Binding-site contacts:
Ligand atom C2 contacts residue LYS220 of chain 1.C at 4.1 Å.
Ligand atom C4 contacts residue ASN230 of chain 1.C at 4.3 Å.
Ligand atom C6 contacts residue CYS411 of chain 1.C at 3.4 Å (hydrophobic).
Ligand atom C3 contacts residue ASN230 of chain 1.C at 3.9 Å.
Ligand atom C4 contacts residue SER413 of chain 1.C at 4.3 Å.
Ligand atom O5 contacts residue PRO180 of chain 1.C at 4.2 Å.
Ligand atom C6 contacts residue ARG410 of chain 1.C at 4.0 Å.
Ligand atom C3 contacts residue VAL412 of chain 1.C at 3.5 Å (hydrophobic).
Ligand atom O6 contacts residue ASN344 of chain 1.C at 4.0 Å.
Ligand atom N2 contacts residue ASN230 of chain 1.C at 3.1 Å (h-bond).
Ligand atom N2 contacts residue LYS220 of chain 1.C at 3.5 Å (salt-bridge).
Ligand atom O6 contacts residue CYS411 of chain 1.C at 2.9 Å (h-bond).
Ligand atom O4 contacts residue VAL412 of chain 1.C at 2.9 Å (h-bond).
Ligand atom C7 contacts residue ASN230 of chain 1.C at 3.5 Å.
Ligand atom C5 contacts residue ASN230 of chain 1.C at 3.7 Å.
Ligand atom C1 contacts residue ASN230 of chain 1.C at 1.5 Å.
Ligand atom C2 contacts residue VAL412 of chain 1.C at 4.2 Å (hydrophobic).
Ligand atom O6 contacts residue CYS345 of chain 1.C at 3.5 Å (h-bond).
Ligand atom C6 contacts residue ILE405 of chain 1.C at 4.2 Å (hydrophobic).
Ligand atom O4 contacts residue CYS411 of chain 1.C at 4.3 Å.
Ligand atom O6 contacts residue ILE405 of chain 1.C at 3.5 Å.
Ligand atom C7 contacts residue LYS220 of chain 1.C at 4.4 Å.
Ligand atom C6 contacts residue GLY346 of chain 1.C at 3.4 Å.
Ligand atom C6 contacts residue ASN344 of chain 1.C at 4.0 Å.
Ligand atom O6 contacts residue ARG410 of chain 1.C at 2.7 Å (salt-bridge).
Ligand atom O6 contacts residue SER413 of chain 1.C at 4.0 Å.
Ligand atom O5 contacts residue CYS411 of chain 1.C at 4.3 Å.
Ligand atom C6 contacts residue CYS345 of chain 1.C at 3.9 Å (hydrophobic).
Ligand atom O5 contacts residue ASN230 of chain 1.C at 2.4 Å (h-bond).
Ligand atom C2 contacts residue ASN230 of chain 1.C at 2.6 Å.
Ligand atom C4 contacts residue VAL412 of chain 1.C at 3.0 Å (hydrophobic).
Ligand atom C5 contacts residue VAL412 of chain 1.C at 4.4 Å (hydrophobic).
Ligand atom C1 contacts residue PRO180 of chain 1.C at 4.4 Å (hydrophobic).
Ligand atom O6 contacts residue GLY346 of chain 1.C at 4.3 Å.
Ligand atom C1 contacts residue VAL412 of chain 1.C at 4.3 Å (hydrophobic).
Ligand atom O3 contacts residue VAL412 of chain 1.C at 3.0 Å (h-bond).
Ligand atom O7 contacts residue ASN230 of chain 1.C at 3.5 Å.
Ligand atom C1 contacts residue LYS220 of chain 1.C at 3.5 Å.
Ligand atom O6 contacts residue LEU229 of chain 1.C at 4.1 Å.
Ligand atom C8 contacts residue LYS220 of chain 1.C at 4.4 Å.

A protein and the small-molecule ligand that binds it are described below.
Small molecule (SMILES): CC(=O)N[C@H]1[C@H](O[C@H]2[C@H](O)[C@@H](NC(C)=O)CO[C@@H]2CO)O[C@H](CO)[C@@H](O[C@@H]2O[C@H](CO)[C@@H](O)[C@H](O[C@H]3O[C@H](CO)[C@@H](O)[C@H](O)[C@@H]3O)[C@@H]2O)[C@@H]1O

Sequence of chain 1.C:
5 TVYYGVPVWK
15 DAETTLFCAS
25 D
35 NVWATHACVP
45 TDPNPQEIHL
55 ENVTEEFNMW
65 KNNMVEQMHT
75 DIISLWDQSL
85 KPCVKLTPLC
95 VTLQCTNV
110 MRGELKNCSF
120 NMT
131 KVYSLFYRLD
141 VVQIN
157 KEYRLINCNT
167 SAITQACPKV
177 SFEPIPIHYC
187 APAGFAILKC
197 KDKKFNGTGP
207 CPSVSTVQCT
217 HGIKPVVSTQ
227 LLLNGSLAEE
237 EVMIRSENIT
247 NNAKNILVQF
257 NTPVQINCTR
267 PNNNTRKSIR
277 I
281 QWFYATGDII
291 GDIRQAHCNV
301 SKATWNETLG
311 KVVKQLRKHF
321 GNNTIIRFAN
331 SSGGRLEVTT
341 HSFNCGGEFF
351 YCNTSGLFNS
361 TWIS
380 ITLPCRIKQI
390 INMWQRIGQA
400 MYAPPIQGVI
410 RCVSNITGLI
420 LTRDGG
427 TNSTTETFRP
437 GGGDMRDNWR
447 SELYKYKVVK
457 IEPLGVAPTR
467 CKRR